Sequence of chain 2.H:
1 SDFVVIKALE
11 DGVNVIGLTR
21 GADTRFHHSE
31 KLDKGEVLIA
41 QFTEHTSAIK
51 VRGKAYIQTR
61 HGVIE

Sequence of chain 2.I:
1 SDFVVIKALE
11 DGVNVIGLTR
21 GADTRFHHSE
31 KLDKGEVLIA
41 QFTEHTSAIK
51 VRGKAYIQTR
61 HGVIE

Binding-site contacts:
Ligand atom OXT contacts residue GLY21 of chain 2.H at 3.9 Å.
Ligand atom NE1 contacts residue GLN41 of chain 2.I at 2.9 Å (h-bond).
Ligand atom CZ2 contacts residue ALA40 of chain 2.I at 3.9 Å (hydrophobic).
Ligand atom CZ2 contacts residue ILE49 of chain 2.I at 3.9 Å (hydrophobic).
Ligand atom CD1 contacts residue SER47 of chain 2.H at 3.5 Å.
Ligand atom CA contacts residue THR19 of chain 2.H at 3.7 Å.
Ligand atom O contacts residue SER47 of chain 2.H at 2.9 Å (h-bond).
Ligand atom CA contacts residue THR24 of chain 2.H at 3.2 Å.
Ligand atom N contacts residue THR24 of chain 2.H at 2.8 Å (h-bond).
Ligand atom C contacts residue THR43 of chain 2.I at 3.5 Å.
Ligand atom N contacts residue ASP23 of chain 2.H at 3.1 Å (salt-bridge).
Ligand atom OXT contacts residue THR43 of chain 2.I at 2.6 Å (h-bond).
Ligand atom CZ3 contacts residue HIS28 of chain 2.I at 4.0 Å.
Ligand atom OXT contacts residue THR46 of chain 2.I at 2.8 Å (h-bond).
Ligand atom CD1 contacts residue GLN41 of chain 2.I at 3.6 Å.
Ligand atom O contacts residue GLY21 of chain 2.H at 3.0 Å (h-bond).
Ligand atom CB contacts residue THR19 of chain 2.H at 3.7 Å.
Ligand atom OXT contacts residue HIS45 of chain 2.I at 3.8 Å.
Ligand atom CE3 contacts residue HIS28 of chain 2.I at 4.0 Å.
Ligand atom CD1 contacts residue THR43 of chain 2.I at 3.9 Å.
Ligand atom CA contacts residue GLY21 of chain 2.H at 3.5 Å.
Ligand atom CE2 contacts residue ALA40 of chain 2.I at 4.0 Å (hydrophobic).
Ligand atom N contacts residue GLY21 of chain 2.H at 2.8 Å (h-bond).
Ligand atom C contacts residue GLY21 of chain 2.H at 3.4 Å.
Ligand atom O contacts residue THR43 of chain 2.I at 3.6 Å (h-bond).
Ligand atom O contacts residue THR19 of chain 2.H at 4.0 Å.
Ligand atom CB contacts residue THR24 of chain 2.H at 3.6 Å.
Ligand atom NE1 contacts residue ALA40 of chain 2.I at 3.8 Å.
Ligand atom CG contacts residue SER47 of chain 2.H at 3.8 Å.
Ligand atom CA contacts residue SER47 of chain 2.H at 3.9 Å.
Ligand atom CZ3 contacts residue GLY17 of chain 2.I at 3.6 Å.
Ligand atom O contacts residue ARG20 of chain 2.H at 3.5 Å.
Ligand atom N contacts residue THR19 of chain 2.H at 2.8 Å (h-bond).
Ligand atom CZ2 contacts residue THR46 of chain 2.I at 4.0 Å.
Ligand atom C contacts residue SER47 of chain 2.H at 3.5 Å.
Ligand atom CH2 contacts residue GLY17 of chain 2.I at 3.5 Å.
Ligand atom CB contacts residue SER47 of chain 2.H at 3.4 Å.
Ligand atom C contacts residue THR46 of chain 2.I at 3.9 Å.
Ligand atom CE3 contacts residue HIS27 of chain 2.I at 4.0 Å.
Ligand atom CE2 contacts residue GLN41 of chain 2.I at 4.0 Å.

A protein and the small-molecule ligand that binds it are described below.
Small molecule (SMILES): N[C@@H](Cc1c[nH]c2ccccc12)C(=O)O